Binding-site contacts:
Ligand atom O3B contacts residue GLU569 of chain 1.A at 3.0 Å (salt-bridge).
Ligand atom O1A contacts residue MG1 of chain 1.D at 2.1 Å.
Ligand atom O1A contacts residue GLY539 of chain 1.A at 3.4 Å.
Ligand atom C5 contacts residue VAL487 of chain 1.A at 3.1 Å (hydrophobic).
Ligand atom O3A contacts residue HIS490 of chain 1.A at 3.2 Å.
Ligand atom O2A contacts residue SER542 of chain 1.A at 2.8 Å (h-bond).
Ligand atom O1A contacts residue ALA541 of chain 1.A at 2.8 Å (h-bond).
Ligand atom C7 contacts residue GLN570 of chain 1.A at 3.4 Å.
Ligand atom C7 contacts residue MET515 of chain 1.A at 3.7 Å (hydrophobic).
Ligand atom O7 contacts residue GLU569 of chain 1.A at 3.7 Å.
Ligand atom O1A contacts residue GLU569 of chain 1.A at 3.3 Å (salt-bridge).
Ligand atom O7 contacts residue GLN570 of chain 1.A at 3.3 Å.
Ligand atom PB contacts residue GLN489 of chain 1.A at 3.7 Å.
Ligand atom C5 contacts residue MET572 of chain 1.A at 3.3 Å (hydrophobic).
Ligand atom C6 contacts residue MET515 of chain 1.A at 3.6 Å (hydrophobic).
Ligand atom O2A contacts residue GLY539 of chain 1.A at 3.6 Å.
Ligand atom O1B contacts residue GLY571 of chain 1.A at 3.2 Å.
Ligand atom C6 contacts residue VAL487 of chain 1.A at 2.9 Å (hydrophobic).
Ligand atom O3B contacts residue ASN567 of chain 1.A at 3.0 Å (h-bond).
Ligand atom O1B contacts residue GLN489 of chain 1.A at 2.8 Å (h-bond).
Ligand atom O3B contacts residue GLY571 of chain 1.A at 2.7 Å (h-bond).
Ligand atom C6 contacts residue YF41 of chain 1.M at 3.5 Å.
Ligand atom C5 contacts residue YF41 of chain 1.M at 3.4 Å.
Ligand atom C5 contacts residue GLY488 of chain 1.A at 3.3 Å.
Ligand atom O3B contacts residue MG1 of chain 1.D at 2.1 Å.
Ligand atom O2A contacts residue VAL487 of chain 1.A at 3.6 Å.
Ligand atom O2B contacts residue ASN567 of chain 1.A at 3.7 Å.
Ligand atom O7 contacts residue MG1 of chain 1.D at 3.6 Å.
Ligand atom O7 contacts residue ALA541 of chain 1.A at 3.1 Å.
Ligand atom PA contacts residue MG1 of chain 1.D at 3.1 Å.
Ligand atom O2B contacts residue HIS490 of chain 1.A at 3.1 Å.
Ligand atom O2A contacts residue ALA541 of chain 1.A at 3.5 Å (h-bond).
Ligand atom O3A contacts residue MG1 of chain 1.D at 3.3 Å.
Ligand atom PA contacts residue ALA541 of chain 1.A at 3.6 Å.
Ligand atom PB contacts residue MG1 of chain 1.D at 3.3 Å.
Ligand atom PB contacts residue GLY571 of chain 1.A at 3.5 Å.
Ligand atom O2B contacts residue GLN489 of chain 1.A at 3.6 Å.
Ligand atom O1B contacts residue MET572 of chain 1.A at 3.0 Å (h-bond).
Ligand atom O1A contacts residue ASP540 of chain 1.A at 2.8 Å (salt-bridge).
Ligand atom O1B contacts residue GLY488 of chain 1.A at 3.5 Å.

Sequence of chain 1.A:
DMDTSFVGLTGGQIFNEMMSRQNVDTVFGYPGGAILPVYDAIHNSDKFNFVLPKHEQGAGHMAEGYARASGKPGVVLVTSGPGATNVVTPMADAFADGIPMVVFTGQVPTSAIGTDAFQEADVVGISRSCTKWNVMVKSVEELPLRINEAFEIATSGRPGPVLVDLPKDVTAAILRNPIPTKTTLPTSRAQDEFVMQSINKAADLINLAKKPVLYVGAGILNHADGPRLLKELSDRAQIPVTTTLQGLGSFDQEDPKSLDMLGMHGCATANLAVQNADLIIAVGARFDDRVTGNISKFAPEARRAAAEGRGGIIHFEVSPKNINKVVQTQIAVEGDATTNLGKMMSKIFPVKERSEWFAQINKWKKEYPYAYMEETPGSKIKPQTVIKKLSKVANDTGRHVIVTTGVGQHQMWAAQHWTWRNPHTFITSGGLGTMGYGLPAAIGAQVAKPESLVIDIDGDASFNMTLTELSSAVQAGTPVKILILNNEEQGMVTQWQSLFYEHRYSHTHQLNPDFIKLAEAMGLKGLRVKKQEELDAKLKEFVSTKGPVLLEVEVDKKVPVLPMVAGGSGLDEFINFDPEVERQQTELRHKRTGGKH

The small molecule below binds the protein below.
Small molecule (SMILES): CCCO[P](=O)(O)OP(=O)(O)O